A small-molecule ligand and the protein it binds are described below.
Small molecule (SMILES): C[C@@H](O)[C@H](N)C(=O)O

Sequence of chain 1.A:
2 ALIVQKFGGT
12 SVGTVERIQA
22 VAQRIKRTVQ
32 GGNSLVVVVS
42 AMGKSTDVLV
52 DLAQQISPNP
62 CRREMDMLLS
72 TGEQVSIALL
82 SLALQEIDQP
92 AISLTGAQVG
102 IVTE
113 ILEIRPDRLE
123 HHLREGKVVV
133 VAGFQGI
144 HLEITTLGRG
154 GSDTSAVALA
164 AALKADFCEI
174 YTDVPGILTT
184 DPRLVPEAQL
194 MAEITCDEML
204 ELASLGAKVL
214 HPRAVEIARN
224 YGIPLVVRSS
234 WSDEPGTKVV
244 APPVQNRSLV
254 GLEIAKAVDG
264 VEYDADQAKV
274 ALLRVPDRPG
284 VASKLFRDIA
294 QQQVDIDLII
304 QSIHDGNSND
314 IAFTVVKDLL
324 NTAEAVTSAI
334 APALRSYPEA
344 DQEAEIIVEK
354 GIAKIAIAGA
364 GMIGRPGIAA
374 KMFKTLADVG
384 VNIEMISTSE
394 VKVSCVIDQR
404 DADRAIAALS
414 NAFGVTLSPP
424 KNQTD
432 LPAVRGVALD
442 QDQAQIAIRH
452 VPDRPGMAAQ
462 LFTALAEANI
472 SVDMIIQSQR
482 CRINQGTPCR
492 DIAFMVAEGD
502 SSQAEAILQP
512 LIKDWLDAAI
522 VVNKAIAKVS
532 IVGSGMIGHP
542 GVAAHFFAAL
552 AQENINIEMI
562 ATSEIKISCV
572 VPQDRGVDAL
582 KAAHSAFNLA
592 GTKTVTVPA

Binding-site contacts:
Ligand atom O contacts residue GLY283 of chain 1.A at 4.1 Å.
Ligand atom N contacts residue ASN557 of chain 1.A at 2.6 Å (h-bond).
Ligand atom C contacts residue ASN557 of chain 1.A at 3.9 Å.
Ligand atom OXT contacts residue ALA285 of chain 1.A at 2.8 Å (h-bond).
Ligand atom O contacts residue ARG281 of chain 1.A at 3.5 Å (salt-bridge).
Ligand atom N contacts residue ARG281 of chain 1.A at 3.5 Å (salt-bridge).
Ligand atom OG1 contacts residue GLN304 of chain 1.A at 2.7 Å (h-bond).
Ligand atom O contacts residue PRO282 of chain 1.A at 3.6 Å.
Ligand atom CG2 contacts residue PRO279 of chain 1.A at 4.0 Å (hydrophobic).
Ligand atom CA contacts residue ILE558 of chain 1.A at 4.0 Å (hydrophobic).
Ligand atom CG2 contacts residue ASN312 of chain 1.A at 4.0 Å.
Ligand atom CB contacts residue ILE314 of chain 1.A at 4.2 Å (hydrophobic).
Ligand atom N contacts residue ASP280 of chain 1.A at 2.9 Å (salt-bridge).
Ligand atom CB contacts residue ALA285 of chain 1.A at 4.1 Å (hydrophobic).
Ligand atom OXT contacts residue ARG281 of chain 1.A at 3.3 Å (salt-bridge).
Ligand atom OXT contacts residue VAL284 of chain 1.A at 3.0 Å (h-bond).
Ligand atom CB contacts residue ILE558 of chain 1.A at 4.0 Å (hydrophobic).
Ligand atom O contacts residue ILE556 of chain 1.A at 4.3 Å.
Ligand atom CG2 contacts residue ASP280 of chain 1.A at 4.1 Å.
Ligand atom C contacts residue PRO282 of chain 1.A at 4.0 Å (hydrophobic).
Ligand atom CG2 contacts residue VAL278 of chain 1.A at 4.3 Å (hydrophobic).
Ligand atom CG2 contacts residue GLN304 of chain 1.A at 3.5 Å.
Ligand atom CA contacts residue VAL284 of chain 1.A at 4.0 Å (hydrophobic).
Ligand atom N contacts residue ILE558 of chain 1.A at 3.0 Å (h-bond).
Ligand atom OXT contacts residue GLY283 of chain 1.A at 3.5 Å (h-bond).
Ligand atom OG1 contacts residue ALA285 of chain 1.A at 4.0 Å.
Ligand atom CA contacts residue ASP280 of chain 1.A at 4.1 Å.
Ligand atom C contacts residue ILE558 of chain 1.A at 4.0 Å (hydrophobic).
Ligand atom CA contacts residue ASN557 of chain 1.A at 3.7 Å.
Ligand atom C contacts residue ALA285 of chain 1.A at 3.9 Å (hydrophobic).
Ligand atom OG1 contacts residue ILE558 of chain 1.A at 3.2 Å (h-bond).
Ligand atom O contacts residue ASN557 of chain 1.A at 3.3 Å (h-bond).
Ligand atom O contacts residue ILE558 of chain 1.A at 3.0 Å (h-bond).
Ligand atom CB contacts residue GLN304 of chain 1.A at 3.5 Å.
Ligand atom CB contacts residue VAL284 of chain 1.A at 4.1 Å (hydrophobic).
Ligand atom OXT contacts residue PRO282 of chain 1.A at 4.1 Å.
Ligand atom C contacts residue ARG281 of chain 1.A at 3.0 Å.
Ligand atom C contacts residue VAL284 of chain 1.A at 4.0 Å (hydrophobic).
Ligand atom CA contacts residue ARG281 of chain 1.A at 3.1 Å.
Ligand atom C contacts residue GLY283 of chain 1.A at 4.0 Å.